Sequence of chain 1.A:
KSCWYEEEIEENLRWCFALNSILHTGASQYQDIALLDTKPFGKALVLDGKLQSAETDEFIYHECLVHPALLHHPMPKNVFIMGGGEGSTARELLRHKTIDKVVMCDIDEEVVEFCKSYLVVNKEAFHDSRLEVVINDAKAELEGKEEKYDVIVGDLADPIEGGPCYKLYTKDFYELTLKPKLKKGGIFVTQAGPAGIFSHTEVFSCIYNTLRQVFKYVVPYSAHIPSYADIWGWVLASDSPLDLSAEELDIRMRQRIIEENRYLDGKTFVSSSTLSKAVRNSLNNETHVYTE

Binding-site contacts:
Ligand atom CA contacts residue TYR87 of chain 1.A at 3.4 Å (hydrophobic).
Ligand atom C8 contacts residue CYS191 of chain 1.A at 3.5 Å (hydrophobic).
Ligand atom O2' contacts residue ASP134 of chain 1.A at 3.5 Å.
Ligand atom C3' contacts residue ASP132 of chain 1.A at 3.6 Å.
Ligand atom CA contacts residue GLN78 of chain 1.A at 3.2 Å.
Ligand atom N contacts residue GLN78 of chain 1.A at 3.3 Å (h-bond).
Ligand atom N3 contacts residue ILE133 of chain 1.A at 3.2 Å (h-bond).
Ligand atom O2' contacts residue GLN57 of chain 1.A at 3.0 Å (h-bond).
Ligand atom N6 contacts residue ASP163 of chain 1.A at 2.8 Å (salt-bridge).
Ligand atom C2 contacts residue ILE133 of chain 1.A at 3.4 Å (hydrophobic).
Ligand atom N contacts residue TYR254 of chain 1.A at 3.4 Å (h-bond).
Ligand atom C2 contacts residue ALA164 of chain 1.A at 3.5 Å (hydrophobic).
Ligand atom O4' contacts residue GLY109 of chain 1.A at 3.7 Å.
Ligand atom O3' contacts residue ASP132 of chain 1.A at 2.5 Å (salt-bridge).
Ligand atom C6 contacts residue ASP163 of chain 1.A at 3.8 Å.
Ligand atom C4 contacts residue ILE133 of chain 1.A at 3.6 Å (hydrophobic).
Ligand atom CA contacts residue TYR254 of chain 1.A at 3.6 Å (hydrophobic).
Ligand atom N3 contacts residue GLY109 of chain 1.A at 3.5 Å.
Ligand atom C2 contacts residue ASN162 of chain 1.A at 3.6 Å.
Ligand atom CB contacts residue GLN78 of chain 1.A at 3.5 Å.
Ligand atom C5 contacts residue ILE133 of chain 1.A at 3.6 Å (hydrophobic).
Ligand atom N contacts residue TYR87 of chain 1.A at 3.2 Å (h-bond).
Ligand atom C2' contacts residue ASP132 of chain 1.A at 3.5 Å.
Ligand atom C2 contacts residue CYS131 of chain 1.A at 3.2 Å (hydrophobic).
Ligand atom C5 contacts residue LEU182 of chain 1.A at 3.6 Å (hydrophobic).
Ligand atom C1' contacts residue ASP132 of chain 1.A at 3.4 Å.
Ligand atom N1 contacts residue ALA164 of chain 1.A at 3.0 Å (h-bond).
Ligand atom CB contacts residue LEU182 of chain 1.A at 3.4 Å (hydrophobic).
Ligand atom C2 contacts residue GLY109 of chain 1.A at 3.7 Å.
Ligand atom O2' contacts residue ASP132 of chain 1.A at 2.7 Å (salt-bridge).
Ligand atom N3 contacts residue CYS131 of chain 1.A at 3.7 Å.
Ligand atom N6 contacts residue PRO190 of chain 1.A at 2.8 Å (h-bond).
Ligand atom N1 contacts residue ASP163 of chain 1.A at 3.6 Å.
Ligand atom N3 contacts residue ASP132 of chain 1.A at 3.5 Å.
Ligand atom C4 contacts residue LEU182 of chain 1.A at 3.6 Å (hydrophobic).
Ligand atom N7 contacts residue CYS191 of chain 1.A at 3.3 Å (h-bond).
Ligand atom C5' contacts residue ALA183 of chain 1.A at 3.5 Å (hydrophobic).
Ligand atom N contacts residue GLN217 of chain 1.A at 3.6 Å (h-bond).
Ligand atom SD contacts residue LEU73 of chain 1.A at 3.7 Å.
Ligand atom O4' contacts residue ASP181 of chain 1.A at 3.7 Å.

The small molecule below binds the protein below.
Small molecule (SMILES): NCCCSC[C@H]1O[C@@H](n2cnc3c(N)ncnc32)[C@H](O)[C@@H]1O